Sequence of chain 1.A:
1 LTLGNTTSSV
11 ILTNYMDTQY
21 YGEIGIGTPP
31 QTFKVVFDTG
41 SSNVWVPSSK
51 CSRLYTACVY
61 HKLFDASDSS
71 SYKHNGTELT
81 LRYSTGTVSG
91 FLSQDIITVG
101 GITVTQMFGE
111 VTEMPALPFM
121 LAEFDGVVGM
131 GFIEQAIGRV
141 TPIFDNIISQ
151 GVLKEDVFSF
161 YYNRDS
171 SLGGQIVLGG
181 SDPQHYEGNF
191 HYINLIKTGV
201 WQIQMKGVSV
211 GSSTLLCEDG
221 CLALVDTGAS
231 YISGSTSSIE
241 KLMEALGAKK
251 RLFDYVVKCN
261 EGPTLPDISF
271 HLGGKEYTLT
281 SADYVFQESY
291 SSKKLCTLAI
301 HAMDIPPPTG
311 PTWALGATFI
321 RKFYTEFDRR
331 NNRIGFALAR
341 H

Binding-site contacts:
Ligand atom O5 contacts residue THR77 of chain 1.A at 3.4 Å (h-bond).
Ligand atom O5 contacts residue ASN75 of chain 1.A at 2.3 Å (h-bond).
Ligand atom C8 contacts residue MET107 of chain 1.A at 3.7 Å (hydrophobic).
Ligand atom C1 contacts residue LEU92 of chain 1.A at 4.5 Å (hydrophobic).
Ligand atom N2 contacts residue MET107 of chain 1.A at 3.6 Å.
Ligand atom C1 contacts residue ASN75 of chain 1.A at 1.4 Å.
Ligand atom C3 contacts residue ASN75 of chain 1.A at 3.9 Å.
Ligand atom C2 contacts residue ASN75 of chain 1.A at 2.9 Å.
Ligand atom C4 contacts residue ASN75 of chain 1.A at 4.2 Å.
Ligand atom C5 contacts residue ASN75 of chain 1.A at 3.2 Å.
Ligand atom O6 contacts residue ASN75 of chain 1.A at 3.9 Å.
Ligand atom O6 contacts residue HIS74 of chain 1.A at 4.5 Å.
Ligand atom C1 contacts residue THR77 of chain 1.A at 4.0 Å.
Ligand atom C7 contacts residue MET107 of chain 1.A at 3.9 Å (hydrophobic).
Ligand atom N2 contacts residue ASN75 of chain 1.A at 3.4 Å (h-bond).
Ligand atom O7 contacts residue VAL140 of chain 1.A at 4.3 Å.
Ligand atom C6 contacts residue ASN75 of chain 1.A at 4.1 Å.

A protein and the small-molecule ligand that binds it are described below.
Small molecule (SMILES): CC(=O)N[C@@H]1[C@@H](O)[C@H](O)[C@@H](CO)O[C@H]1O